Sequence of chain 1.B:
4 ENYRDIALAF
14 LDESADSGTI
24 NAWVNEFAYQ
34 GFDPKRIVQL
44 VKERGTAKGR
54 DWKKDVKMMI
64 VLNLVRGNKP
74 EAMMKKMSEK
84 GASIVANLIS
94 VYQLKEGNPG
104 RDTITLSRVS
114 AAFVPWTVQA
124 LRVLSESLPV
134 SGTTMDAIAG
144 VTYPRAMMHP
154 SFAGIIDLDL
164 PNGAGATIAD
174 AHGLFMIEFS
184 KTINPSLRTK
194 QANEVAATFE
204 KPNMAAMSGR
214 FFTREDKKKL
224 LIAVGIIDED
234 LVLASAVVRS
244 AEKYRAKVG

Sequence of chain 1.D:
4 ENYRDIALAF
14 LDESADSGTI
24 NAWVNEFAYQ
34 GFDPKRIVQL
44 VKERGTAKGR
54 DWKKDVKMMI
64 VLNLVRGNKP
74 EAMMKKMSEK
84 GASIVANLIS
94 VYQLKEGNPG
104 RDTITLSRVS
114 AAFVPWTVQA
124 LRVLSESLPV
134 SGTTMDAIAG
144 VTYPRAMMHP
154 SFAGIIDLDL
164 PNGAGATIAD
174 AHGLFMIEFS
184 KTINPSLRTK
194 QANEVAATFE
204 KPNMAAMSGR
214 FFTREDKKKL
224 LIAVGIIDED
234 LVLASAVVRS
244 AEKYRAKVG

Sequence of chain 1.C:
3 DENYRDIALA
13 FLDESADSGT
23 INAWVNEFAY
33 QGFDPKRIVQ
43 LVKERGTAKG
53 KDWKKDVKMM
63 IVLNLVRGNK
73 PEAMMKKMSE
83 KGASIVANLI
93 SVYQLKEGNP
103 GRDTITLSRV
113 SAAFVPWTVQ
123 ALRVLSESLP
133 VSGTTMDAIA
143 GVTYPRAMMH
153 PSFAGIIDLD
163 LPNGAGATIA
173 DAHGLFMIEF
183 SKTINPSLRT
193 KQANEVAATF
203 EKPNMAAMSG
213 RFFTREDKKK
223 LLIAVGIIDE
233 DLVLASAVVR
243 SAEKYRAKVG

This protein binds this small molecule.
Small molecule (SMILES): Nc1ccn([C@@H]2O[C@H](CO[P](=O)(O)O[C@H]3[C@@H](O)[C@H](n4ccc(=O)[nH]c4=O)O[C@@H]3CO[P](=O)(O)O[C@H]3[C@@H](O)[C@H](n4ccc(=O)[nH]c4=O)O[C@@H]3CO[P](=O)(O)O[C@H]3[C@@H](O)[C@H](n4ccc(=O)[nH]c4=O)O[C@@H]3CO[P](=O)(O)O[C@H]3[C@@H](O)[C@H](n4cnc5c(=O)nc(N)[nH]c54)O[C@@H]3CO[P](=O)(O)O[C@H]3[C@@H](O)[C@H](n4ccc(=O)[nH]c4=O)O[C@@H]3CO[P](=O)(O)O[C@H]3[C@@H](O)[C@H](n4cnc5c(=O)nc(N)[nH]c54)O[C@@H]3CO[P](=O)(O)O[C@H]3[C@@H](O)[C@H](n4ccc(=O)[nH]c4=O)O[C@@H]3CO)[C@@H](O[P](=O)(O)OC[C@H]3O[C@@H](n4ccc(=O)[nH]c4=O)[C@H](O)[C@@H]3O)[C@H]2O)c(=O)n1

Binding-site contacts:
Ligand atom O2 contacts residue THR185 of chain 1.C at 3.3 Å (h-bond).
Ligand atom C2 contacts residue TYR32 of chain 1.C at 3.4 Å (hydrophobic).
Ligand atom N1 contacts residue THR185 of chain 1.C at 3.2 Å (h-bond).
Ligand atom OP2 contacts residue TYR32 of chain 1.C at 2.8 Å (h-bond).
Ligand atom O2 contacts residue ALA209 of chain 1.C at 3.2 Å.
Ligand atom N2 contacts residue THR201 of chain 1.C at 3.1 Å (h-bond).
Ligand atom N3 contacts residue ALA208 of chain 1.C at 3.3 Å (h-bond).
Ligand atom N3 contacts residue TYR32 of chain 1.C at 3.3 Å.
Ligand atom O2 contacts residue SER211 of chain 1.C at 3.0 Å (h-bond).
Ligand atom O6 contacts residue PHE202 of chain 1.C at 3.4 Å.
Ligand atom O2' contacts residue LYS204 of chain 1.C at 2.6 Å (salt-bridge).
Ligand atom OP1 contacts residue ARG111 of chain 1.C at 2.9 Å (salt-bridge).
Ligand atom OP2 contacts residue ARG111 of chain 1.C at 3.0 Å (salt-bridge).
Ligand atom N3 contacts residue PHE35 of chain 1.C at 3.4 Å.
Ligand atom O4' contacts residue ILE186 of chain 1.B at 3.3 Å.
Ligand atom O6 contacts residue VAL68 of chain 1.B at 3.1 Å (h-bond).
Ligand atom C5 contacts residue TYR32 of chain 1.D at 3.4 Å (hydrophobic).
Ligand atom O2' contacts residue LYS72 of chain 1.C at 3.4 Å.
Ligand atom C2 contacts residue THR185 of chain 1.C at 3.0 Å.
Ligand atom OP1 contacts residue ASN101 of chain 1.C at 2.7 Å (h-bond).
Ligand atom C5' contacts residue ILE186 of chain 1.B at 3.4 Å (hydrophobic).
Ligand atom OP2 contacts residue LYS79 of chain 1.B at 3.1 Å (salt-bridge).
Ligand atom O2 contacts residue ILE186 of chain 1.C at 3.4 Å.
Ligand atom N3 contacts residue ILE186 of chain 1.C at 3.4 Å.
Ligand atom C4' contacts residue ILE186 of chain 1.B at 3.4 Å (hydrophobic).
Ligand atom OP1 contacts residue PHE35 of chain 1.C at 3.3 Å.
Ligand atom O2' contacts residue PRO188 of chain 1.B at 3.4 Å.
Ligand atom N3 contacts residue SER211 of chain 1.C at 3.1 Å (h-bond).
Ligand atom O2 contacts residue LYS204 of chain 1.D at 2.5 Å (salt-bridge).
Ligand atom O4' contacts residue THR185 of chain 1.B at 3.0 Å (h-bond).
Ligand atom OP1 contacts residue LYS79 of chain 1.B at 3.1 Å (salt-bridge).
Ligand atom C1' contacts residue THR185 of chain 1.B at 3.0 Å.
Ligand atom N1 contacts residue TYR32 of chain 1.C at 3.4 Å.
Ligand atom C4 contacts residue SER110 of chain 1.C at 3.4 Å.
Ligand atom O4 contacts residue SER110 of chain 1.C at 2.6 Å (h-bond).
Ligand atom O2' contacts residue TYR32 of chain 1.D at 3.2 Å.
Ligand atom O2' contacts residue TYR32 of chain 1.C at 3.2 Å.
Ligand atom OP1 contacts residue LYS204 of chain 1.C at 3.4 Å.
Ligand atom O2' contacts residue ASN71 of chain 1.C at 3.2 Å (h-bond).
Ligand atom O2 contacts residue ARG191 of chain 1.C at 2.8 Å (salt-bridge).